The protein below binds the small molecule below.
Small molecule (SMILES): CC(C)[C@H](NC(=O)[C@H](CCC(=O)O)NC(=O)[C@H](CCC(=O)O)NC(=O)[C@@H](NC(=O)[C@@H](N)[C@@H](C)O)C(C)C)C(=O)N[C@@H](CC(=O)O)C(=O)O

Binding-site contacts:
Ligand atom C contacts residue LYS92 of chain 1.C at 4.0 Å.
Ligand atom OD1 contacts residue LYS92 of chain 1.C at 3.5 Å (salt-bridge).
Ligand atom O contacts residue ARG13 of chain 1.C at 2.1 Å (salt-bridge).
Ligand atom CA contacts residue LYS92 of chain 1.C at 3.6 Å.
Ligand atom O contacts residue GLN57 of chain 1.C at 3.6 Å (h-bond).
Ligand atom O contacts residue ASN17 of chain 1.C at 3.2 Å (h-bond).
Ligand atom C contacts residue ARG13 of chain 1.C at 3.0 Å.
Ligand atom C contacts residue GLN57 of chain 1.C at 3.2 Å.
Ligand atom CG1 contacts residue LYS92 of chain 1.C at 3.7 Å.
Ligand atom C contacts residue ASN17 of chain 1.C at 3.7 Å.
Ligand atom CA contacts residue GLU126 of chain 1.C at 4.0 Å.
Ligand atom CG2 contacts residue ASN17 of chain 1.C at 3.9 Å.
Ligand atom CA contacts residue GLU126 of chain 1.C at 3.6 Å.
Ligand atom O contacts residue TYR20 of chain 1.C at 3.6 Å (h-bond).
Ligand atom OG1 contacts residue GLU126 of chain 1.C at 3.6 Å (salt-bridge).
Ligand atom CB contacts residue GLU126 of chain 1.C at 3.8 Å.
Ligand atom OXT contacts residue GLN57 of chain 1.C at 2.7 Å (h-bond).
Ligand atom OD2 contacts residue LYS92 of chain 1.C at 3.3 Å (salt-bridge).
Ligand atom OE2 contacts residue GLN68 of chain 1.C at 3.5 Å (h-bond).
Ligand atom O contacts residue GLN64 of chain 1.C at 3.3 Å (h-bond).
Ligand atom C contacts residue GLU126 of chain 1.C at 3.8 Å.
Ligand atom CG2 contacts residue GLU126 of chain 1.C at 3.0 Å.
Ligand atom CB contacts residue GLN57 of chain 1.C at 3.9 Å.
Ligand atom O contacts residue GLN64 of chain 1.C at 3.7 Å.
Ligand atom CG2 contacts residue ASN61 of chain 1.C at 3.1 Å.
Ligand atom O contacts residue LYS92 of chain 1.C at 4.0 Å.
Ligand atom O contacts residue LYS92 of chain 1.C at 3.1 Å (salt-bridge).
Ligand atom OXT contacts residue ARG13 of chain 1.C at 3.2 Å (salt-bridge).
Ligand atom N contacts residue GLU126 of chain 1.C at 3.0 Å (salt-bridge).
Ligand atom O contacts residue ARG96 of chain 1.C at 3.1 Å (salt-bridge).
Ligand atom O contacts residue ARG96 of chain 1.C at 3.1 Å (salt-bridge).
Ligand atom CG1 contacts residue TYR20 of chain 1.C at 3.8 Å (hydrophobic).
Ligand atom CG contacts residue LYS92 of chain 1.C at 3.7 Å.
Ligand atom O contacts residue LYS92 of chain 1.C at 3.1 Å (salt-bridge).
Ligand atom CG1 contacts residue ASN17 of chain 1.C at 3.6 Å.
Ligand atom CG2 contacts residue TYR95 of chain 1.C at 4.0 Å (hydrophobic).
Ligand atom C contacts residue ASN61 of chain 1.C at 3.8 Å.
Ligand atom CG1 contacts residue TYR95 of chain 1.C at 3.2 Å (hydrophobic).
Ligand atom OE2 contacts residue ARG21 of chain 1.C at 3.6 Å (salt-bridge).
Ligand atom OXT contacts residue ASN61 of chain 1.C at 2.9 Å (h-bond).

Sequence of chain 1.C:
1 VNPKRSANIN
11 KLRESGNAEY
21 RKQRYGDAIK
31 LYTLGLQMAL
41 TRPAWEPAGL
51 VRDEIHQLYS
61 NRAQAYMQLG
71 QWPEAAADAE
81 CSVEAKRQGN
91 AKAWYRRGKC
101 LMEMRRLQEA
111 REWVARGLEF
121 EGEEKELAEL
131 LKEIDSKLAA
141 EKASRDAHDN